Sequence of chain 1.M:
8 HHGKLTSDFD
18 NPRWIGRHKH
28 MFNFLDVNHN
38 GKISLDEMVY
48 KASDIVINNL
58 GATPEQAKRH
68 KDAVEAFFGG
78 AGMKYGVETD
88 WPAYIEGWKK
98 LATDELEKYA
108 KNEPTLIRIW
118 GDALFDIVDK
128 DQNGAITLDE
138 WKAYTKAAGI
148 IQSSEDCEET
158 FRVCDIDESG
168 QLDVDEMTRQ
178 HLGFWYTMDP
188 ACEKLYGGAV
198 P

Binding-site contacts:
Ligand atom C09 contacts residue HIS178 of chain 1.M at 3.6 Å.
Ligand atom C01 contacts residue TYR193 of chain 1.M at 3.6 Å (hydrophobic).
Ligand atom O03 contacts residue TYR193 of chain 1.M at 2.2 Å (h-bond).
Ligand atom O01 contacts residue HIS178 of chain 1.M at 2.8 Å.
Ligand atom C13 contacts residue TYR141 of chain 1.M at 3.6 Å (hydrophobic).
Ligand atom C25 contacts residue TYR91 of chain 1.M at 3.1 Å (hydrophobic).
Ligand atom F03 contacts residue THR175 of chain 1.M at 3.2 Å.
Ligand atom C26 contacts residue TRP95 of chain 1.M at 3.4 Å (hydrophobic).
Ligand atom F02 contacts residue GLY118 of chain 1.M at 3.6 Å.
Ligand atom C25 contacts residue MET28 of chain 1.M at 3.4 Å (hydrophobic).
Ligand atom O03 contacts residue ILE147 of chain 1.M at 3.4 Å.
Ligand atom C25 contacts residue HIS25 of chain 1.M at 3.5 Å.
Ligand atom O04 contacts residue TRP95 of chain 1.M at 3.3 Å (h-bond).
Ligand atom C24 contacts residue TYR91 of chain 1.M at 3.0 Å (hydrophobic).
Ligand atom C26 contacts residue HIS25 of chain 1.M at 3.3 Å.
Ligand atom F03 contacts residue HIS178 of chain 1.M at 3.4 Å.
Ligand atom C10 contacts residue HIS178 of chain 1.M at 3.6 Å.
Ligand atom F02 contacts residue MET174 of chain 1.M at 3.6 Å.
Ligand atom O01 contacts residue TRP182 of chain 1.M at 3.5 Å (h-bond).
Ligand atom C11 contacts residue TRP117 of chain 1.M at 3.5 Å (hydrophobic).
Ligand atom C03 contacts residue TYR141 of chain 1.M at 3.5 Å (hydrophobic).
Ligand atom O04 contacts residue TYR91 of chain 1.M at 2.6 Å (h-bond).
Ligand atom F01 contacts residue GLY118 of chain 1.M at 3.6 Å.
Ligand atom O04 contacts residue MET28 of chain 1.M at 3.5 Å.
Ligand atom C03 contacts residue LEU121 of chain 1.M at 3.5 Å (hydrophobic).
Ligand atom F01 contacts residue ILE114 of chain 1.M at 2.8 Å.
Ligand atom C06 contacts residue GLY118 of chain 1.M at 3.5 Å.
Ligand atom O01 contacts residue TYR193 of chain 1.M at 3.5 Å (h-bond).
Ligand atom C25 contacts residue TRP95 of chain 1.M at 3.6 Å (hydrophobic).
Ligand atom C23 contacts residue MET28 of chain 1.M at 3.6 Å (hydrophobic).
Ligand atom C24 contacts residue MET28 of chain 1.M at 3.4 Å (hydrophobic).
Ligand atom C06 contacts residue ILE114 of chain 1.M at 3.4 Å (hydrophobic).
Ligand atom O02 contacts residue TYR193 of chain 1.M at 3.1 Å (h-bond).
Ligand atom N02 contacts residue TYR141 of chain 1.M at 2.7 Å (h-bond).
Ligand atom N03 contacts residue MET28 of chain 1.M at 3.6 Å.
Ligand atom O04 contacts residue HIS25 of chain 1.M at 2.7 Å (h-bond).
Ligand atom F01 contacts residue THR175 of chain 1.M at 3.5 Å.
Ligand atom F03 contacts residue MET174 of chain 1.M at 3.0 Å.
Ligand atom O02 contacts residue TYR141 of chain 1.M at 3.5 Å.
Ligand atom C19 contacts residue TYR141 of chain 1.M at 3.3 Å (hydrophobic).

A small-molecule ligand and the protein it binds are described below.
Small molecule (SMILES): O=C1N2C=C(c3ccc(O)cc3)N=C(Cc3ccccc3)C2=N[C@@]1(Cc1ccc(C(F)(F)F)cc1)OO